Binding-site contacts:
Ligand atom O4 contacts residue ASP138 of chain 6.A at 3.7 Å.
Ligand atom C7 contacts residue ARG135 of chain 6.A at 3.8 Å.
Ligand atom C2 contacts residue SER198 of chain 6.A at 3.8 Å.
Ligand atom C5 contacts residue THR113 of chain 6.A at 3.9 Å.
Ligand atom C7 contacts residue ASP138 of chain 6.A at 4.0 Å.
Ligand atom O6 contacts residue SER198 of chain 6.A at 3.2 Å (h-bond).
Ligand atom O5 contacts residue SER198 of chain 6.A at 3.8 Å.
Ligand atom C6 contacts residue SER198 of chain 6.A at 4.2 Å.
Ligand atom O6 contacts residue LEU213 of chain 6.A at 3.2 Å.
Ligand atom N2 contacts residue ASN111 of chain 6.A at 2.9 Å (h-bond).
Ligand atom C2 contacts residue ASN111 of chain 6.A at 2.5 Å.
Ligand atom C6 contacts residue THR113 of chain 6.A at 3.8 Å.
Ligand atom O5 contacts residue LEU213 of chain 6.A at 3.6 Å.
Ligand atom O6 contacts residue ARG229 of chain 6.A at 3.3 Å (salt-bridge).
Ligand atom O7 contacts residue ASN111 of chain 6.A at 3.6 Å (h-bond).
Ligand atom O7 contacts residue SER198 of chain 6.A at 3.7 Å.
Ligand atom C6 contacts residue ARG229 of chain 6.A at 3.9 Å.
Ligand atom C4 contacts residue SER198 of chain 6.A at 4.0 Å.
Ligand atom C8 contacts residue SER134 of chain 6.A at 3.3 Å.
Ligand atom O5 contacts residue THR113 of chain 6.A at 4.2 Å.
Ligand atom C5 contacts residue ASN111 of chain 6.A at 3.6 Å.
Ligand atom N2 contacts residue ASP138 of chain 6.A at 3.5 Å (salt-bridge).
Ligand atom N2 contacts residue ILE136 of chain 6.A at 3.7 Å.
Ligand atom C1 contacts residue ASN111 of chain 6.A at 1.4 Å.
Ligand atom C2 contacts residue ASP138 of chain 6.A at 4.1 Å.
Ligand atom C8 contacts residue ARG135 of chain 6.A at 3.4 Å.
Ligand atom C4 contacts residue ASN111 of chain 6.A at 4.2 Å.
Ligand atom O7 contacts residue ARG135 of chain 6.A at 3.6 Å.
Ligand atom C3 contacts residue ASN111 of chain 6.A at 3.8 Å.
Ligand atom O5 contacts residue ASN111 of chain 6.A at 2.3 Å (h-bond).
Ligand atom C3 contacts residue ASP138 of chain 6.A at 3.2 Å.
Ligand atom C1 contacts residue SER198 of chain 6.A at 4.3 Å.
Ligand atom C7 contacts residue ASN111 of chain 6.A at 3.5 Å.
Ligand atom C7 contacts residue ILE136 of chain 6.A at 3.9 Å (hydrophobic).
Ligand atom C8 contacts residue LEU137 of chain 6.A at 3.9 Å (hydrophobic).
Ligand atom C5 contacts residue SER198 of chain 6.A at 4.3 Å.
Ligand atom C8 contacts residue ASP138 of chain 6.A at 3.9 Å.
Ligand atom O3 contacts residue ASP138 of chain 6.A at 2.8 Å (salt-bridge).
Ligand atom C8 contacts residue ILE136 of chain 6.A at 3.7 Å (hydrophobic).
Ligand atom C4 contacts residue ASP138 of chain 6.A at 4.1 Å.

Sequence of chain 6.A:
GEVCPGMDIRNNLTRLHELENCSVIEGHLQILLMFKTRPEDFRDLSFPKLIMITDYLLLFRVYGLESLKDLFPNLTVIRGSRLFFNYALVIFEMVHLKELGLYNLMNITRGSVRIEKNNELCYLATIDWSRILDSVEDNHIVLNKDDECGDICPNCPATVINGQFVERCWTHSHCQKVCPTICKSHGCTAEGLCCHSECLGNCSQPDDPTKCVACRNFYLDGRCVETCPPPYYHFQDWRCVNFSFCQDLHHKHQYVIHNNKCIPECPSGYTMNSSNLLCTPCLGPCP

The small molecule below binds the protein below.
Small molecule (SMILES): CC(=O)N[C@@H]1[C@@H](O)[C@H](O)[C@@H](CO)O[C@H]1O